Binding-site contacts:
Ligand atom CAG contacts residue GLY20 of chain 1.B at 3.8 Å.
Ligand atom NAQ contacts residue CYS92 of chain 1.B at 2.8 Å (h-bond).
Ligand atom CAA contacts residue ALA161 of chain 1.B at 3.9 Å (hydrophobic).
Ligand atom CAW contacts residue VAL19 of chain 1.B at 3.7 Å (hydrophobic).
Ligand atom CBE contacts residue VAL19 of chain 1.B at 3.9 Å (hydrophobic).
Ligand atom C6 contacts residue ALA41 of chain 1.B at 3.6 Å (hydrophobic).
Ligand atom C6 contacts residue LEU142 of chain 1.B at 4.0 Å (hydrophobic).
Ligand atom CAG contacts residue VAL27 of chain 1.B at 3.9 Å (hydrophobic).
Ligand atom N1 contacts residue CYS92 of chain 1.B at 3.0 Å (h-bond).
Ligand atom CBA contacts residue VAL19 of chain 1.B at 3.7 Å (hydrophobic).
Ligand atom CAC contacts residue ASP96 of chain 1.B at 3.2 Å.
Ligand atom CAM contacts residue GLY95 of chain 1.B at 3.8 Å.
Ligand atom CAA contacts residue ASN140 of chain 1.B at 3.8 Å.
Ligand atom CAM contacts residue VAL19 of chain 1.B at 3.9 Å (hydrophobic).
Ligand atom C5 contacts residue ALA41 of chain 1.B at 3.8 Å (hydrophobic).
Ligand atom C2 contacts residue CYS92 of chain 1.B at 3.7 Å (hydrophobic).
Ligand atom CAA contacts residue GLN139 of chain 1.B at 3.6 Å.
Ligand atom N1 contacts residue GLU90 of chain 1.B at 3.9 Å.
Ligand atom CAW contacts residue GLY95 of chain 1.B at 3.8 Å.
Ligand atom OAE contacts residue LYS43 of chain 1.B at 3.3 Å (salt-bridge).
Ligand atom C6 contacts residue GLU90 of chain 1.B at 3.2 Å.
Ligand atom CAB contacts residue TYR91 of chain 1.B at 3.7 Å (hydrophobic).
Ligand atom CAL contacts residue VAL19 of chain 1.B at 3.6 Å (hydrophobic).
Ligand atom C5 contacts residue LEU142 of chain 1.B at 4.0 Å (hydrophobic).
Ligand atom CAL contacts residue CYS92 of chain 1.B at 3.4 Å (hydrophobic).
Ligand atom CBA contacts residue GLY95 of chain 1.B at 3.5 Å.
Ligand atom CAD contacts residue VAL19 of chain 1.B at 3.5 Å (hydrophobic).
Ligand atom CBE contacts residue GLY95 of chain 1.B at 3.5 Å.
Ligand atom BR5 contacts residue MET89 of chain 1.B at 3.9 Å.
Ligand atom BR5 contacts residue LYS43 of chain 1.B at 3.8 Å.
Ligand atom CAB contacts residue ASN93 of chain 1.B at 3.9 Å.
Ligand atom CBB contacts residue GLY95 of chain 1.B at 3.7 Å.
Ligand atom CBB contacts residue VAL19 of chain 1.B at 4.0 Å (hydrophobic).
Ligand atom OAU contacts residue VAL27 of chain 1.B at 3.8 Å.
Ligand atom CAL contacts residue GLY95 of chain 1.B at 3.6 Å.
Ligand atom CAI contacts residue VAL27 of chain 1.B at 3.5 Å (hydrophobic).
Ligand atom C6 contacts residue CYS92 of chain 1.B at 3.7 Å (hydrophobic).
Ligand atom N1 contacts residue TYR91 of chain 1.B at 4.0 Å.
Ligand atom CAH contacts residue HIS21 of chain 1.B at 4.0 Å.
Ligand atom CAW contacts residue CYS92 of chain 1.B at 3.4 Å (hydrophobic).

The protein below binds the small molecule below.
Small molecule (SMILES): CNC(=O)c1ccccc1Oc1nc(Nc2cc(OC)c(OC)c(OC)c2)ncc1Br

Sequence of chain 1.B:
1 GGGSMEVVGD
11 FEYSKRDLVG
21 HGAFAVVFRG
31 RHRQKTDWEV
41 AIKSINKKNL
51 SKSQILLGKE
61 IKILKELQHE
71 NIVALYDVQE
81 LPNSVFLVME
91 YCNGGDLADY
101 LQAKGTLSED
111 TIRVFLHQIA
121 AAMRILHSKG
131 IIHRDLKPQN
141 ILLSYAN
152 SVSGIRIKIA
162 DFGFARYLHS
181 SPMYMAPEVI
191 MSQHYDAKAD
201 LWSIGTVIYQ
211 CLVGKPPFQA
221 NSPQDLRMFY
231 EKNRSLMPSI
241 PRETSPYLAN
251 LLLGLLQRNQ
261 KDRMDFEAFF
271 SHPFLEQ